Binding-site contacts:
Ligand atom C2 contacts residue ASN70 of chain 1.C at 2.5 Å.
Ligand atom C3 contacts residue ASN70 of chain 1.C at 3.8 Å.
Ligand atom O7 contacts residue SER72 of chain 1.C at 4.1 Å.
Ligand atom C8 contacts residue ASN70 of chain 1.C at 4.1 Å.
Ligand atom C5 contacts residue ASN70 of chain 1.C at 3.6 Å.
Ligand atom O5 contacts residue ASN70 of chain 1.C at 2.3 Å (h-bond).
Ligand atom N2 contacts residue ASN70 of chain 1.C at 2.9 Å (h-bond).
Ligand atom C7 contacts residue ASN70 of chain 1.C at 3.7 Å.
Ligand atom C1 contacts residue ASN70 of chain 1.C at 1.4 Å.
Ligand atom O7 contacts residue ASN70 of chain 1.C at 3.7 Å.
Ligand atom C4 contacts residue ASN70 of chain 1.C at 4.2 Å.

Sequence of chain 1.C:
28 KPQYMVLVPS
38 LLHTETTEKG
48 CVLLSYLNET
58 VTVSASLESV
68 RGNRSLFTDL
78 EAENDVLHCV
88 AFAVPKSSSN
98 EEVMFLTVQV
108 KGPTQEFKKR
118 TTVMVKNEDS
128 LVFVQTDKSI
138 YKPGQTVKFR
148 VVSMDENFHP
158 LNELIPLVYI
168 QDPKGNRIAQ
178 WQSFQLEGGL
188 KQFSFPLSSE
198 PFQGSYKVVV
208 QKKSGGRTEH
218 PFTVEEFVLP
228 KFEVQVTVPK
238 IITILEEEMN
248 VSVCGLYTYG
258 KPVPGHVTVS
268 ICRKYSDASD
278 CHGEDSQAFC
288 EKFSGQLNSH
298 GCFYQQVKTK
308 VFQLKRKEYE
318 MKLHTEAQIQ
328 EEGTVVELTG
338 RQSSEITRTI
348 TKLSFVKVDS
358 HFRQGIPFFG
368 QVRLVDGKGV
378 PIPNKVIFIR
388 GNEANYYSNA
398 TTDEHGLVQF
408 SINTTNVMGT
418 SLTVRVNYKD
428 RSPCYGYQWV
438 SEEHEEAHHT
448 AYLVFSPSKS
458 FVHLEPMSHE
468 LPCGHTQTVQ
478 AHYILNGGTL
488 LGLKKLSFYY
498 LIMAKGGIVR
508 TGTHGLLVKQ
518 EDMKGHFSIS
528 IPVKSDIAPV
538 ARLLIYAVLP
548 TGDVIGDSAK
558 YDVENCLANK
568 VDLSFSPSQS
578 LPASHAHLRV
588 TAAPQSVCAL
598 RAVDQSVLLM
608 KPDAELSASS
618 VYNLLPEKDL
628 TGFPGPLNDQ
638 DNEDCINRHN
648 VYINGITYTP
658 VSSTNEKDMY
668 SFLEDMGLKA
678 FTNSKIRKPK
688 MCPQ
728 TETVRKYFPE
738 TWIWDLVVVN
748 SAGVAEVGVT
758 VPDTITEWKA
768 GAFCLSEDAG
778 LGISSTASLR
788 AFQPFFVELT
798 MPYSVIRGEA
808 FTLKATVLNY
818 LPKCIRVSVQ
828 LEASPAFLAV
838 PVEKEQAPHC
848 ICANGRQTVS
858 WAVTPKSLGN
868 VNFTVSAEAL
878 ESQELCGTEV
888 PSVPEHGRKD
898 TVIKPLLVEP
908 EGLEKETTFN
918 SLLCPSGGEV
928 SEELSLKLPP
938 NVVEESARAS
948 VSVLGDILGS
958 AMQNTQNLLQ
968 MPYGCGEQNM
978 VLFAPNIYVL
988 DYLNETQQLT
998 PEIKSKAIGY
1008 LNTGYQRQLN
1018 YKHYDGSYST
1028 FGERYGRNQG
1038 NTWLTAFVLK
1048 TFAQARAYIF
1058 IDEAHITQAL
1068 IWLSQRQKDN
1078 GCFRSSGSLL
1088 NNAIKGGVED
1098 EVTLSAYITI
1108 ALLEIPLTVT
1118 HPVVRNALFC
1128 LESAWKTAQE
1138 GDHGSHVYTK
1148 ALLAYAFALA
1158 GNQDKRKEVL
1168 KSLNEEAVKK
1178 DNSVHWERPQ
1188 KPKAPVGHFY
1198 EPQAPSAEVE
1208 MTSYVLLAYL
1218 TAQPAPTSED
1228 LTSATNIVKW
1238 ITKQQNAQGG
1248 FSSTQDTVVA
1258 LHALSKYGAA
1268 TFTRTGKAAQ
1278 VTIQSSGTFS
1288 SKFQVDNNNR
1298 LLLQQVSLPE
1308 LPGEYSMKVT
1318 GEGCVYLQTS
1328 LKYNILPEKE

This protein binds this small molecule.
Small molecule (SMILES): CC(=O)N[C@@H]1[C@@H](O)[C@H](O)[C@@H](CO)O[C@H]1O